Sequence of chain 1.A:
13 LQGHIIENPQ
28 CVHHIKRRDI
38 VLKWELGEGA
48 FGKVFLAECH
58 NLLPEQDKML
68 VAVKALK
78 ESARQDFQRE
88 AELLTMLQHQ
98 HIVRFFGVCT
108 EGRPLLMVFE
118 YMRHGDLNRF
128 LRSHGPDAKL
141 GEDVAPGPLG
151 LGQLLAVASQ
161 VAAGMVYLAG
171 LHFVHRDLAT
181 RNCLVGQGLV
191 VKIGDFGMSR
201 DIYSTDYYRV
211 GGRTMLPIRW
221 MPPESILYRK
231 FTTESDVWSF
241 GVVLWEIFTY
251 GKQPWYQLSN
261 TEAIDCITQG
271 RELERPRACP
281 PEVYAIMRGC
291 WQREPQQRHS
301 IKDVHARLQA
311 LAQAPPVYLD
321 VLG

Binding-site contacts:
Ligand atom N3 contacts residue ASP195 of chain 1.A at 3.0 Å (salt-bridge).
Ligand atom C contacts residue LEU13 of chain 1.A at 3.7 Å (hydrophobic).
Ligand atom C23 contacts residue GLY194 of chain 1.A at 3.7 Å.
Ligand atom C4 contacts residue GLY197 of chain 1.A at 3.6 Å.
Ligand atom C22 contacts residue GLY194 of chain 1.A at 3.8 Å.
Ligand atom C20 contacts residue LEU91 of chain 1.A at 3.8 Å (hydrophobic).
Ligand atom N2 contacts residue ASP195 of chain 1.A at 2.9 Å (salt-bridge).
Ligand atom N3 contacts residue GLY15 of chain 1.A at 3.4 Å (h-bond).
Ligand atom C contacts residue PHE48 of chain 1.A at 3.7 Å (hydrophobic).
Ligand atom C21 contacts residue ASP195 of chain 1.A at 3.4 Å.
Ligand atom C21 contacts residue LEU91 of chain 1.A at 3.6 Å (hydrophobic).
Ligand atom O contacts residue HIS16 of chain 1.A at 3.5 Å.
Ligand atom C22 contacts residue PHE116 of chain 1.A at 3.8 Å (hydrophobic).
Ligand atom C10 contacts residue GLY197 of chain 1.A at 3.5 Å.
Ligand atom C6 contacts residue GLU87 of chain 1.A at 3.6 Å.
Ligand atom N2 contacts residue GLY15 of chain 1.A at 3.4 Å (h-bond).
Ligand atom C11 contacts residue GLY15 of chain 1.A at 3.0 Å.
Ligand atom O contacts residue ILE17 of chain 1.A at 2.8 Å (h-bond).
Ligand atom C7 contacts residue GLU87 of chain 1.A at 3.5 Å.
Ligand atom C15 contacts residue HIS175 of chain 1.A at 3.6 Å.
Ligand atom C3 contacts residue GLY197 of chain 1.A at 3.6 Å.
Ligand atom C14 contacts residue GLY15 of chain 1.A at 3.2 Å.
Ligand atom C3 contacts residue ASP195 of chain 1.A at 3.6 Å.
Ligand atom O contacts residue GLY15 of chain 1.A at 3.2 Å (h-bond).
Ligand atom C8 contacts residue LYS71 of chain 1.A at 3.7 Å.
Ligand atom C9 contacts residue ASP195 of chain 1.A at 3.4 Å.
Ligand atom C11 contacts residue ASP195 of chain 1.A at 3.8 Å.
Ligand atom C22 contacts residue LEU91 of chain 1.A at 3.7 Å (hydrophobic).
Ligand atom C16 contacts residue HIS175 of chain 1.A at 3.5 Å.
Ligand atom C2 contacts residue GLY197 of chain 1.A at 3.8 Å.
Ligand atom C8 contacts residue LEU91 of chain 1.A at 3.8 Å (hydrophobic).
Ligand atom C14 contacts residue ILE17 of chain 1.A at 3.6 Å (hydrophobic).
Ligand atom C24 contacts residue ILE99 of chain 1.A at 3.8 Å (hydrophobic).
Ligand atom C13 contacts residue ILE17 of chain 1.A at 3.8 Å (hydrophobic).
Ligand atom C8 contacts residue MET114 of chain 1.A at 3.8 Å (hydrophobic).
Ligand atom C7 contacts residue LYS71 of chain 1.A at 3.7 Å.
Ligand atom C10 contacts residue PHE196 of chain 1.A at 3.7 Å (hydrophobic).
Ligand atom N1 contacts residue HIS16 of chain 1.A at 3.7 Å.
Ligand atom C10 contacts residue ASP195 of chain 1.A at 3.5 Å.
Ligand atom C17 contacts residue LEU94 of chain 1.A at 3.7 Å (hydrophobic).

The small molecule below binds the protein below.
Small molecule (SMILES): Cc1ncc(NC(=O)NC2c3ccccc3-c3ccccc32)c(-c2ccccc2)n1